Binding-site contacts:
Ligand atom O4 contacts residue ARG185 of chain 1.C at 2.9 Å (salt-bridge).
Ligand atom C5 contacts residue PHE189 of chain 1.C at 4.0 Å (hydrophobic).
Ligand atom O5 contacts residue PHE189 of chain 1.C at 4.3 Å.
Ligand atom N2 contacts residue ASN113 of chain 1.C at 3.0 Å (h-bond).
Ligand atom C2 contacts residue ARG185 of chain 1.C at 4.0 Å.
Ligand atom C1 contacts residue GLU109 of chain 1.C at 3.7 Å.
Ligand atom C5 contacts residue TYR116 of chain 1.C at 4.3 Å (hydrophobic).
Ligand atom C1 contacts residue TYR116 of chain 1.C at 4.0 Å (hydrophobic).
Ligand atom O3 contacts residue LEU207 of chain 1.D at 4.3 Å.
Ligand atom O6 contacts residue LEU207 of chain 1.D at 3.7 Å.
Ligand atom C8 contacts residue ARG185 of chain 1.C at 3.6 Å.
Ligand atom C3 contacts residue ASN113 of chain 1.C at 3.8 Å.
Ligand atom C8 contacts residue PHE189 of chain 1.C at 3.9 Å (hydrophobic).
Ligand atom O7 contacts residue LEU207 of chain 1.D at 3.9 Å.
Ligand atom O5 contacts residue GLU109 of chain 1.C at 3.6 Å (salt-bridge).
Ligand atom C1 contacts residue ASN113 of chain 1.C at 1.4 Å.
Ligand atom C7 contacts residue ASN113 of chain 1.C at 3.6 Å.
Ligand atom C7 contacts residue ARG185 of chain 1.C at 3.8 Å.
Ligand atom C1 contacts residue ARG185 of chain 1.C at 4.0 Å.
Ligand atom O6 contacts residue ASP208 of chain 1.D at 4.3 Å.
Ligand atom O6 contacts residue TYR116 of chain 1.C at 3.7 Å.
Ligand atom C5 contacts residue ASN113 of chain 1.C at 3.6 Å.
Ligand atom O5 contacts residue LEU207 of chain 1.D at 4.3 Å.
Ligand atom O7 contacts residue ASN113 of chain 1.C at 3.7 Å.
Ligand atom C2 contacts residue GLU109 of chain 1.C at 4.2 Å.
Ligand atom O3 contacts residue ARG185 of chain 1.C at 4.2 Å.
Ligand atom C3 contacts residue ARG185 of chain 1.C at 3.7 Å.
Ligand atom C2 contacts residue ASN113 of chain 1.C at 2.5 Å.
Ligand atom C6 contacts residue PHE189 of chain 1.C at 3.9 Å (hydrophobic).
Ligand atom O5 contacts residue TYR116 of chain 1.C at 3.5 Å.
Ligand atom O5 contacts residue ASN113 of chain 1.C at 2.3 Å (h-bond).
Ligand atom N2 contacts residue ARG185 of chain 1.C at 4.3 Å.
Ligand atom C5 contacts residue ARG185 of chain 1.C at 4.1 Å.
Ligand atom C4 contacts residue ARG185 of chain 1.C at 3.8 Å.
Ligand atom C3 contacts residue LEU207 of chain 1.D at 4.4 Å (hydrophobic).
Ligand atom C4 contacts residue ASN113 of chain 1.C at 4.2 Å.
Ligand atom C2 contacts residue LEU207 of chain 1.D at 4.2 Å (hydrophobic).
Ligand atom C6 contacts residue TYR116 of chain 1.C at 3.5 Å (hydrophobic).
Ligand atom O7 contacts residue ARG185 of chain 1.C at 2.7 Å (salt-bridge).
Ligand atom C4 contacts residue LEU207 of chain 1.D at 3.9 Å (hydrophobic).

This small molecule binds to this protein.
Small molecule (SMILES): CC(=O)N[C@H]1[C@H](O[C@H]2[C@H](O)[C@@H](NC(C)=O)CO[C@@H]2CO)O[C@H](CO)[C@@H](O)[C@@H]1O

Sequence of chain 1.C:
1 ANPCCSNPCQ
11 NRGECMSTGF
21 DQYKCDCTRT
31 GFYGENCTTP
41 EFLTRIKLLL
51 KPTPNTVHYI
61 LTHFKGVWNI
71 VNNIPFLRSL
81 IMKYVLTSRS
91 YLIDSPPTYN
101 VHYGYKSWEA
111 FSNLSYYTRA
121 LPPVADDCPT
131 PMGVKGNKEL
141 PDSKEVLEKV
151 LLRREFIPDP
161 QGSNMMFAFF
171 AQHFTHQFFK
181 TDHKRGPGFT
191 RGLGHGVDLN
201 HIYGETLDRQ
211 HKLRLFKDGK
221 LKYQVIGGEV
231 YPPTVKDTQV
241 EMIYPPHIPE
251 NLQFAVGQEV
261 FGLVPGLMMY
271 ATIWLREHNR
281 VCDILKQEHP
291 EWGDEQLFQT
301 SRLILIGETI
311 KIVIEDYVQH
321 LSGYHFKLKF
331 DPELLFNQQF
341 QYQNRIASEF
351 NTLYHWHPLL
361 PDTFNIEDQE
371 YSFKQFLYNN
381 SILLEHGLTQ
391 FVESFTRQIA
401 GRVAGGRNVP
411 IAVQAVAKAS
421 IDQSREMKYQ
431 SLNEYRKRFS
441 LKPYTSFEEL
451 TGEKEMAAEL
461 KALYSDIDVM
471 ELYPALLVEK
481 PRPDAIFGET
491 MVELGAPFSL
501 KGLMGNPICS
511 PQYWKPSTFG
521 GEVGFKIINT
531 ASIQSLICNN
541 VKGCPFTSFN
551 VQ

Sequence of chain 1.D:
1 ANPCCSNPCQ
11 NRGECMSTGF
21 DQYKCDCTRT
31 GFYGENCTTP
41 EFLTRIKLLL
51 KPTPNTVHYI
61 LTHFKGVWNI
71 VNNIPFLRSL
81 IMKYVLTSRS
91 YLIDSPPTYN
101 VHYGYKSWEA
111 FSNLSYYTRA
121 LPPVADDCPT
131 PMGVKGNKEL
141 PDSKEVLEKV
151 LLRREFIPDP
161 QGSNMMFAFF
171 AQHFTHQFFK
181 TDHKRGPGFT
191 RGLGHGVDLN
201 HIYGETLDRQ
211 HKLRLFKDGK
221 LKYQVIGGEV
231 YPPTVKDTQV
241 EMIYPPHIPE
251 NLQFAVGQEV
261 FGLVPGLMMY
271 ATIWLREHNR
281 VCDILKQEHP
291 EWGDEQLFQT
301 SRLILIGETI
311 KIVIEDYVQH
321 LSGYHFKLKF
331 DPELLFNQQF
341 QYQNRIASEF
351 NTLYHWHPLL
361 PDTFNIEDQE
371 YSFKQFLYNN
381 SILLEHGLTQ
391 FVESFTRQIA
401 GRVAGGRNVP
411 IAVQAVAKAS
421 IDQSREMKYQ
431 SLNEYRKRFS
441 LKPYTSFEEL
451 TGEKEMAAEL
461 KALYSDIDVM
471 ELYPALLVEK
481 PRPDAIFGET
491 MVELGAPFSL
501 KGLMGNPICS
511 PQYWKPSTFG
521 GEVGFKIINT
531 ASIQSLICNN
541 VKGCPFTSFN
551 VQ